Binding-site contacts:
Ligand atom O7 contacts residue HIS67 of chain 1.A at 3.2 Å.
Ligand atom O5 contacts residue THR70 of chain 1.A at 3.2 Å (h-bond).
Ligand atom C6 contacts residue GLU204 of chain 1.A at 3.3 Å.
Ligand atom O6 contacts residue HIS67 of chain 1.A at 2.7 Å (h-bond).
Ligand atom O6 contacts residue ALA73 of chain 1.A at 3.6 Å.
Ligand atom C6 contacts residue ASN200 of chain 1.A at 3.5 Å.
Ligand atom C3 contacts residue GLY72 of chain 1.A at 3.4 Å.
Ligand atom C8 contacts residue SER211 of chain 1.A at 3.2 Å.
Ligand atom O7 contacts residue ARG91 of chain 1.A at 2.8 Å (salt-bridge).
Ligand atom O4 contacts residue NAG1 of chain 1.C at 2.7 Å (h-bond).
Ligand atom O6 contacts residue THR69 of chain 1.A at 3.5 Å.
Ligand atom C5 contacts residue GLY72 of chain 1.A at 3.4 Å.
Ligand atom O3 contacts residue THR70 of chain 1.A at 3.1 Å (h-bond).
Ligand atom O3 contacts residue HIS67 of chain 1.A at 3.1 Å.
Ligand atom C8 contacts residue PHE87 of chain 1.A at 3.5 Å (hydrophobic).
Ligand atom O7 contacts residue GLU90 of chain 1.A at 3.4 Å.
Ligand atom C6 contacts residue EDO1 of chain 1.D at 3.3 Å.
Ligand atom O4 contacts residue GLN68 of chain 1.A at 3.6 Å.
Ligand atom C1 contacts residue GLY72 of chain 1.A at 3.6 Å.
Ligand atom C2 contacts residue GLN68 of chain 1.A at 3.5 Å.
Ligand atom C3 contacts residue GLN68 of chain 1.A at 3.5 Å.
Ligand atom N2 contacts residue GLY71 of chain 1.A at 3.0 Å (h-bond).
Ligand atom O6 contacts residue GLU204 of chain 1.A at 2.7 Å (salt-bridge).
Ligand atom C8 contacts residue GLN119 of chain 1.A at 3.6 Å.
Ligand atom O6 contacts residue EDO1 of chain 1.D at 2.7 Å (h-bond).
Ligand atom O6 contacts residue THR70 of chain 1.A at 2.7 Å (h-bond).
Ligand atom O6 contacts residue ARG212 of chain 1.A at 3.6 Å.
Ligand atom N2 contacts residue GLN119 of chain 1.A at 3.4 Å (h-bond).
Ligand atom O3 contacts residue GLY71 of chain 1.A at 3.5 Å.
Ligand atom O3 contacts residue GLN119 of chain 1.A at 2.9 Å (h-bond).
Ligand atom C4 contacts residue NAG1 of chain 1.C at 3.6 Å.
Ligand atom C8 contacts residue GLY71 of chain 1.A at 3.5 Å.
Ligand atom O3 contacts residue NAG1 of chain 1.C at 3.5 Å (h-bond).
Ligand atom O6 contacts residue ARG216 of chain 1.A at 3.5 Å (salt-bridge).
Ligand atom O6 contacts residue PHE87 of chain 1.A at 3.6 Å.
Ligand atom C1 contacts residue GLN68 of chain 1.A at 3.6 Å.
Ligand atom C6 contacts residue THR70 of chain 1.A at 3.2 Å.
Ligand atom C7 contacts residue GLN119 of chain 1.A at 3.5 Å.
Ligand atom C8 contacts residue GLN89 of chain 1.A at 3.4 Å.
Ligand atom N2 contacts residue GLN68 of chain 1.A at 2.8 Å (h-bond).

Sequence of chain 1.A:
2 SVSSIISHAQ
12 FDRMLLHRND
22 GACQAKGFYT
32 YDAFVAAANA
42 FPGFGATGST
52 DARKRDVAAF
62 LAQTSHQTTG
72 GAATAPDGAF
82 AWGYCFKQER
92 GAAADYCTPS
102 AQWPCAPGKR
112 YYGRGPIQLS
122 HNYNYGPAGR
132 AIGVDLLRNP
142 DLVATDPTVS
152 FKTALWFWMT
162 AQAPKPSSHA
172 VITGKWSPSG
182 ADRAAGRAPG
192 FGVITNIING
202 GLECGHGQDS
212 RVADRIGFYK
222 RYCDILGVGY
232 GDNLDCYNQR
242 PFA

A small-molecule ligand and the protein it binds are described below.
Small molecule (SMILES): CC(=O)N[C@@H]1[C@@H](O)[C@H](O[C@@H]2O[C@H](CO)[C@@H](O[C@@H]3O[C@H](CO)[C@@H](O[C@@H]4O[C@H](CO)[C@@H](O)[C@H](O)[C@H]4NC(C)=O)[C@H](O)[C@H]3NC(C)=O)[C@H](O)[C@H]2NC(C)=O)[C@@H](CO)O[C@H]1O